Sequence of chain 53.E:
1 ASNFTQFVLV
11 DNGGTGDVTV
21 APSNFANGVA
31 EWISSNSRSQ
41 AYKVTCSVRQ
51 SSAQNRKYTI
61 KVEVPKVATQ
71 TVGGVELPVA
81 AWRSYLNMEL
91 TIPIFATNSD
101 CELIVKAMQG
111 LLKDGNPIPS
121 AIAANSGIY

Sequence of chain 27.E:
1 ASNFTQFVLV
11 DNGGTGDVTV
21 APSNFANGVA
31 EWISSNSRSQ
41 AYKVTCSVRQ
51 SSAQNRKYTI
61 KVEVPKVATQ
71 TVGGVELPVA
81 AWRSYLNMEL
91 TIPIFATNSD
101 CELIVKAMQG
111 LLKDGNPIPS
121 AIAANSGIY

The small molecule below binds the protein below.
Small molecule (SMILES): N=c1ccn([C@@H]2O[C@H](CO[P](=O)(O)O[C@H]3[C@@H](O)[C@H](n4cnc5c(N)ncnc54)O[C@@H]3CO[P](=O)(O)O[C@H]3[C@@H](O)[C@H](n4ccc(N)nc4=O)O[C@@H]3CO[P](=O)(O)O[C@H]3[C@@H](O)[C@H](n4ccc(=O)[nH]c4=O)O[C@@H]3CO[P](=O)(O)O[C@H]3[C@@H](O)[C@H](n4cnc5c(N)ncnc54)O[C@@H]3CO[P](=O)(O)O[C@H]3[C@@H](O)[C@H](n4cnc5c(=O)nc(N)[nH]c54)O[C@@H]3CO[P](=O)(O)O[C@H]3[C@@H](O)[C@H](n4cnc5c(=O)nc(N)[nH]c54)O[C@@H]3CO)[C@@H](O[P](=O)(O)OC[C@H]3O[C@@H](n4ccc(N)nc4=O)[C@H](O)[C@@H]3O)[C@H]2O)c(=O)[nH]1

Binding-site contacts:
Ligand atom N1 contacts residue SER47 of chain 53.E at 2.9 Å (h-bond).
Ligand atom O2' contacts residue TYR85 of chain 53.E at 3.4 Å.
Ligand atom OP1 contacts residue ASN55 of chain 27.E at 2.8 Å (h-bond).
Ligand atom N3 contacts residue TYR85 of chain 53.E at 3.5 Å.
Ligand atom OP1 contacts residue ARG49 of chain 27.E at 2.5 Å (salt-bridge).
Ligand atom N6 contacts residue THR59 of chain 53.E at 2.8 Å (h-bond).
Ligand atom O2 contacts residue ASN87 of chain 53.E at 3.3 Å (h-bond).
Ligand atom N7 contacts residue LYS61 of chain 53.E at 3.3 Å.
Ligand atom N6 contacts residue CYS46 of chain 53.E at 3.3 Å (h-bond).
Ligand atom OP2 contacts residue SER51 of chain 27.E at 3.4 Å (h-bond).
Ligand atom N7 contacts residue THR45 of chain 53.E at 2.6 Å (h-bond).
Ligand atom OP2 contacts residue LYS43 of chain 53.E at 2.7 Å (salt-bridge).
Ligand atom C8 contacts residue LYS61 of chain 53.E at 3.4 Å.
Ligand atom OP2 contacts residue LYS57 of chain 27.E at 2.6 Å (salt-bridge).
Ligand atom O2' contacts residue GLU63 of chain 53.E at 3.2 Å (salt-bridge).
Ligand atom P contacts residue SER51 of chain 27.E at 3.5 Å.
Ligand atom OP1 contacts residue SER51 of chain 27.E at 3.5 Å.
Ligand atom OP2 contacts residue ASN55 of chain 27.E at 3.4 Å (h-bond).
Ligand atom C2' contacts residue GLU63 of chain 53.E at 3.5 Å.
Ligand atom C5' contacts residue ARG49 of chain 27.E at 3.5 Å.
Ligand atom C4 contacts residue TYR85 of chain 53.E at 3.6 Å (hydrophobic).
Ligand atom OP2 contacts residue ARG49 of chain 27.E at 2.3 Å (salt-bridge).
Ligand atom P contacts residue ARG49 of chain 27.E at 3.0 Å.
Ligand atom N9 contacts residue LYS61 of chain 53.E at 3.3 Å (salt-bridge).
Ligand atom O3' contacts residue SER51 of chain 27.E at 3.3 Å (h-bond).
Ligand atom C4' contacts residue TYR85 of chain 53.E at 3.2 Å (hydrophobic).
Ligand atom OP1 contacts residue SER52 of chain 27.E at 3.2 Å.
Ligand atom OP1 contacts residue SER51 of chain 27.E at 2.9 Å (h-bond).
Ligand atom C2 contacts residue SER47 of chain 53.E at 3.2 Å.
Ligand atom C5' contacts residue SER51 of chain 27.E at 3.3 Å.
Ligand atom N6 contacts residue THR45 of chain 53.E at 2.7 Å (h-bond).
Ligand atom N1 contacts residue TYR85 of chain 53.E at 3.5 Å.
Ligand atom C6 contacts residue THR45 of chain 53.E at 3.3 Å.
Ligand atom O4' contacts residue LYS61 of chain 53.E at 2.8 Å (salt-bridge).
Ligand atom O3' contacts residue ARG49 of chain 27.E at 3.4 Å (salt-bridge).
Ligand atom C2' contacts residue TYR85 of chain 53.E at 3.4 Å (hydrophobic).
Ligand atom C5 contacts residue THR45 of chain 53.E at 3.2 Å.
Ligand atom C3' contacts residue TYR85 of chain 53.E at 3.4 Å (hydrophobic).
Ligand atom OP2 contacts residue TYR85 of chain 53.E at 2.7 Å (h-bond).
Ligand atom C5' contacts residue TYR85 of chain 53.E at 2.9 Å (hydrophobic).